Binding-site contacts:
Ligand atom C8 contacts residue GLN313 of chain 1.B at 3.9 Å.
Ligand atom O10 contacts residue PHE316 of chain 1.B at 3.9 Å.
Ligand atom O10 contacts residue GLN313 of chain 1.B at 3.3 Å (h-bond).
Ligand atom C8 contacts residue ILE280 of chain 1.B at 3.9 Å (hydrophobic).
Ligand atom C8 contacts residue ASN265 of chain 1.B at 3.7 Å.
Ligand atom C13 contacts residue PHE316 of chain 1.B at 3.7 Å (hydrophobic).
Ligand atom C15 contacts residue GLN313 of chain 1.B at 3.5 Å.
Ligand atom O7 contacts residue GLN313 of chain 1.B at 3.4 Å (h-bond).
Ligand atom C17 contacts residue LEU263 of chain 1.B at 3.5 Å (hydrophobic).
Ligand atom C14 contacts residue SER312 of chain 1.B at 3.4 Å.
Ligand atom C4 contacts residue TYR103 of chain 1.B at 3.5 Å (hydrophobic).
Ligand atom C11 contacts residue PHE284 of chain 1.B at 3.8 Å (hydrophobic).
Ligand atom C5 contacts residue ASN265 of chain 1.B at 3.5 Å.
Ligand atom C11 contacts residue MET281 of chain 1.B at 3.9 Å (hydrophobic).
Ligand atom C5 contacts residue TYR103 of chain 1.B at 3.6 Å (hydrophobic).
Ligand atom C14 contacts residue GLN313 of chain 1.B at 3.9 Å.
Ligand atom C6 contacts residue ILE280 of chain 1.B at 3.7 Å (hydrophobic).
Ligand atom C15 contacts residue PHE284 of chain 1.B at 4.1 Å (hydrophobic).
Ligand atom C8 contacts residue TRP276 of chain 1.B at 4.1 Å (hydrophobic).
Ligand atom O7 contacts residue ILE280 of chain 1.B at 3.6 Å.
Ligand atom C11 contacts residue GLN313 of chain 1.B at 4.0 Å.
Ligand atom C8 contacts residue TYR273 of chain 1.B at 4.1 Å (hydrophobic).
Ligand atom C3 contacts residue ILE280 of chain 1.B at 4.1 Å (hydrophobic).
Ligand atom C13 contacts residue MET301 of chain 1.B at 4.0 Å (hydrophobic).
Ligand atom O19 contacts residue PHE284 of chain 1.B at 3.5 Å.
Ligand atom C15 contacts residue MET281 of chain 1.B at 3.1 Å (hydrophobic).
Ligand atom C14 contacts residue MET301 of chain 1.B at 3.9 Å (hydrophobic).
Ligand atom O7 contacts residue PHE316 of chain 1.B at 3.8 Å.
Ligand atom C12 contacts residue PHE316 of chain 1.B at 3.6 Å (hydrophobic).
Ligand atom C6 contacts residue PHE316 of chain 1.B at 3.6 Å (hydrophobic).
Ligand atom O10 contacts residue ILE280 of chain 1.B at 3.8 Å.
Ligand atom C8 contacts residue THR277 of chain 1.B at 3.7 Å.
Ligand atom C16 contacts residue PHE316 of chain 1.B at 3.8 Å (hydrophobic).
Ligand atom C16 contacts residue ILE280 of chain 1.B at 3.8 Å (hydrophobic).
Ligand atom C5 contacts residue PHE316 of chain 1.B at 4.0 Å (hydrophobic).
Ligand atom C9 contacts residue PHE316 of chain 1.B at 3.6 Å (hydrophobic).
Ligand atom N20 contacts residue MET217 of chain 1.B at 3.5 Å.
Ligand atom C9 contacts residue ILE280 of chain 1.B at 3.8 Å (hydrophobic).
Ligand atom C3 contacts residue PHE316 of chain 1.B at 4.0 Å (hydrophobic).
Ligand atom C13 contacts residue SER312 of chain 1.B at 3.9 Å.

Sequence of chain 1.B:
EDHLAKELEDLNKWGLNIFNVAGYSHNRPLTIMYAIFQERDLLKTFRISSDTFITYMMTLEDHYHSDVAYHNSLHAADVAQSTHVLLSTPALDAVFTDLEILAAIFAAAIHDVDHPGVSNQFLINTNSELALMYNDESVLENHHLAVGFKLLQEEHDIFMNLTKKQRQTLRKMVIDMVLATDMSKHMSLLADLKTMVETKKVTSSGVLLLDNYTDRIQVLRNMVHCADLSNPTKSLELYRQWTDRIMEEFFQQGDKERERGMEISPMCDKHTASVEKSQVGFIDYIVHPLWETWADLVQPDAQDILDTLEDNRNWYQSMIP

A protein and the small-molecule ligand that binds it are described below.
Small molecule (SMILES): COc1ccc(/C(C)=N/OC(N)=O)cc1OC1CCCC1